This protein binds this small molecule.
Small molecule (SMILES): CCCCSC[C@H]1CN(Cc2c[nH]c3c(N)ncnc23)C[C@@H]1O

Sequence of chain 1.B:
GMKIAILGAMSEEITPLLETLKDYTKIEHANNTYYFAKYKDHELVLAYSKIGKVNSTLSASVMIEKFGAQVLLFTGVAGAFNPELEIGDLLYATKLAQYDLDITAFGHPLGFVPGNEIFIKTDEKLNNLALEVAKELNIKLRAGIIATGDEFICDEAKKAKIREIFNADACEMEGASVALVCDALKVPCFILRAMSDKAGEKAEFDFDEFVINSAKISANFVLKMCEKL

Sequence of chain 1.A:
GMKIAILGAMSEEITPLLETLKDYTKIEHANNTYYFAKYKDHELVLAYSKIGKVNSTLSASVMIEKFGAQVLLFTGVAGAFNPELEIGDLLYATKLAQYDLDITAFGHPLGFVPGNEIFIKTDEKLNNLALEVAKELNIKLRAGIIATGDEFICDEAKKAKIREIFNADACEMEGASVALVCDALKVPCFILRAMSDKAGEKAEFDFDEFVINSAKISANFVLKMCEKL

Binding-site contacts:
Ligand atom N6 contacts residue PHE161 of chain 1.B at 3.5 Å.
Ligand atom N6 contacts residue ASP206 of chain 1.B at 3.1 Å (salt-bridge).
Ligand atom N7 contacts residue ASP206 of chain 1.B at 2.9 Å (salt-bridge).
Ligand atom N1 contacts residue CYS180 of chain 1.B at 3.6 Å.
Ligand atom O3' contacts residue ILE60 of chain 1.B at 3.6 Å.
Ligand atom C3' contacts residue MET182 of chain 1.B at 3.8 Å (hydrophobic).
Ligand atom C5 contacts residue PHE161 of chain 1.B at 3.4 Å (hydrophobic).
Ligand atom C6 contacts residue PHE161 of chain 1.B at 3.3 Å (hydrophobic).
Ligand atom C1' contacts residue PHE216 of chain 1.B at 3.5 Å (hydrophobic).
Ligand atom C20 contacts residue PHE115 of chain 1.A at 3.8 Å (hydrophobic).
Ligand atom C2 contacts residue PHE161 of chain 1.B at 3.7 Å (hydrophobic).
Ligand atom C8 contacts residue ASP206 of chain 1.B at 3.8 Å.
Ligand atom C8 contacts residue SER205 of chain 1.B at 3.5 Å.
Ligand atom C9 contacts residue ALA87 of chain 1.B at 3.8 Å (hydrophobic).
Ligand atom C5 contacts residue GLY88 of chain 1.B at 3.5 Å.
Ligand atom C8 contacts residue ALA87 of chain 1.B at 3.3 Å (hydrophobic).
Ligand atom N6 contacts residue ILE162 of chain 1.B at 3.0 Å (h-bond).
Ligand atom N7 contacts residue ALA87 of chain 1.B at 3.3 Å.
Ligand atom C10 contacts residue VAL86 of chain 1.B at 3.1 Å (hydrophobic).
Ligand atom O3' contacts residue GLU183 of chain 1.B at 3.0 Å (salt-bridge).
Ligand atom N3 contacts residue MET182 of chain 1.B at 3.5 Å.
Ligand atom N7 contacts residue GLY88 of chain 1.B at 3.1 Å (h-bond).
Ligand atom C4' contacts residue MET19 of chain 1.B at 3.8 Å (hydrophobic).
Ligand atom C21 contacts residue PHE115 of chain 1.A at 3.6 Å (hydrophobic).
Ligand atom C6 contacts residue CYS180 of chain 1.B at 3.8 Å (hydrophobic).
Ligand atom C3' contacts residue GLU183 of chain 1.B at 3.6 Å.
Ligand atom C5 contacts residue ASP206 of chain 1.B at 3.8 Å.
Ligand atom C8 contacts residue GLY88 of chain 1.B at 3.5 Å.
Ligand atom C21 contacts residue ILE60 of chain 1.B at 3.8 Å (hydrophobic).
Ligand atom C2 contacts residue ILE162 of chain 1.B at 3.8 Å (hydrophobic).
Ligand atom C2 contacts residue GLU160 of chain 1.B at 3.6 Å.
Ligand atom C5' contacts residue PHE161 of chain 1.B at 3.6 Å (hydrophobic).
Ligand atom N3 contacts residue GLU181 of chain 1.B at 3.6 Å.
Ligand atom C2' contacts residue GLU183 of chain 1.B at 3.6 Å.
Ligand atom N7 contacts residue SER205 of chain 1.B at 3.6 Å.
Ligand atom C2' contacts residue MET182 of chain 1.B at 3.7 Å (hydrophobic).
Ligand atom N1 contacts residue PHE161 of chain 1.B at 3.5 Å.
Ligand atom C2 contacts residue MET182 of chain 1.B at 3.7 Å (hydrophobic).
Ligand atom N1 contacts residue ILE162 of chain 1.B at 3.0 Å (h-bond).
Ligand atom O3' contacts residue ALA18 of chain 1.B at 3.4 Å.